Binding-site contacts:
Ligand atom C23 contacts residue CYS93 of chain 1.A at 3.2 Å (hydrophobic).
Ligand atom C15 contacts residue PHE147 of chain 1.A at 3.6 Å (hydrophobic).
Ligand atom C18 contacts residue CYS93 of chain 1.A at 3.8 Å (hydrophobic).
Ligand atom N21 contacts residue CYS93 of chain 1.A at 2.9 Å (h-bond).
Ligand atom C23 contacts residue TYR92 of chain 1.A at 3.6 Å (hydrophobic).
Ligand atom C9 contacts residue PHE147 of chain 1.A at 3.4 Å (hydrophobic).
Ligand atom C11 contacts residue PHE147 of chain 1.A at 3.5 Å (hydrophobic).
Ligand atom C20 contacts residue ALA40 of chain 1.A at 3.4 Å (hydrophobic).
Ligand atom O1 contacts residue ASP177 of chain 1.A at 3.5 Å.
Ligand atom C15 contacts residue ASP177 of chain 1.A at 3.8 Å.
Ligand atom C10 contacts residue PHE147 of chain 1.A at 3.6 Å (hydrophobic).
Ligand atom C22 contacts residue CYS93 of chain 1.A at 3.4 Å (hydrophobic).
Ligand atom C4 contacts residue LYS42 of chain 1.A at 3.8 Å.
Ligand atom C27 contacts residue GLY96 of chain 1.A at 3.6 Å.
Ligand atom N6 contacts residue VAL27 of chain 1.A at 3.7 Å.
Ligand atom N17 contacts residue ILE19 of chain 1.A at 3.8 Å.
Ligand atom C24 contacts residue GLY96 of chain 1.A at 3.8 Å.
Ligand atom C8 contacts residue ILE19 of chain 1.A at 3.7 Å (hydrophobic).
Ligand atom N19 contacts residue GLU91 of chain 1.A at 3.8 Å.
Ligand atom C26 contacts residue GLY96 of chain 1.A at 3.8 Å.
Ligand atom C20 contacts residue GLU91 of chain 1.A at 3.1 Å.
Ligand atom C20 contacts residue CYS93 of chain 1.A at 3.9 Å (hydrophobic).
Ligand atom N19 contacts residue CYS93 of chain 1.A at 3.1 Å (h-bond).
Ligand atom N7 contacts residue PHE147 of chain 1.A at 3.6 Å.
Ligand atom N21 contacts residue ILE19 of chain 1.A at 3.8 Å.
Ligand atom N19 contacts residue TYR92 of chain 1.A at 3.8 Å.
Ligand atom O1 contacts residue LYS42 of chain 1.A at 3.5 Å (salt-bridge).
Ligand atom N3 contacts residue LYS42 of chain 1.A at 3.8 Å.
Ligand atom N17 contacts residue PHE147 of chain 1.A at 3.4 Å.
Ligand atom C22 contacts residue GLY96 of chain 1.A at 3.5 Å.
Ligand atom C34 contacts residue ILE19 of chain 1.A at 3.8 Å (hydrophobic).
Ligand atom N3 contacts residue PHE24 of chain 1.A at 3.5 Å.
Ligand atom C4 contacts residue ASP177 of chain 1.A at 3.5 Å.
Ligand atom C5 contacts residue VAL27 of chain 1.A at 3.8 Å (hydrophobic).
Ligand atom C18 contacts residue ILE19 of chain 1.A at 3.8 Å (hydrophobic).
Ligand atom C4 contacts residue PHE24 of chain 1.A at 3.6 Å (hydrophobic).
Ligand atom C26 contacts residue ILE19 of chain 1.A at 3.6 Å (hydrophobic).
Ligand atom C23 contacts residue GLY96 of chain 1.A at 3.6 Å.
Ligand atom C12 contacts residue ALA40 of chain 1.A at 3.6 Å (hydrophobic).
Ligand atom C16 contacts residue ASN90 of chain 1.A at 3.6 Å.

Sequence of chain 1.A:
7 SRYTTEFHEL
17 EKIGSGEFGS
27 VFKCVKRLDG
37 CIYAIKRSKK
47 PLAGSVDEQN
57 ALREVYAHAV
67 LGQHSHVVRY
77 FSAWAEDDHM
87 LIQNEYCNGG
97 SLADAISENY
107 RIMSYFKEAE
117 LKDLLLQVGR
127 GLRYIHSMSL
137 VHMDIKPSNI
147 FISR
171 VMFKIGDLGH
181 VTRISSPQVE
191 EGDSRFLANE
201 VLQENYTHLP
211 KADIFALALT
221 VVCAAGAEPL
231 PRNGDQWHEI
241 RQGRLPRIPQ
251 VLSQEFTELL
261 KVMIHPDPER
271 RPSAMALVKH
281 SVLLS

The small molecule below binds the protein below.
Small molecule (SMILES): CNC(=O)c1nn(C)c2c1C(C)(C)Cc1cnc(Nc3ccc(N4CCN(C)CC4)cc3)nc1-2